Sequence of chain 6.H:
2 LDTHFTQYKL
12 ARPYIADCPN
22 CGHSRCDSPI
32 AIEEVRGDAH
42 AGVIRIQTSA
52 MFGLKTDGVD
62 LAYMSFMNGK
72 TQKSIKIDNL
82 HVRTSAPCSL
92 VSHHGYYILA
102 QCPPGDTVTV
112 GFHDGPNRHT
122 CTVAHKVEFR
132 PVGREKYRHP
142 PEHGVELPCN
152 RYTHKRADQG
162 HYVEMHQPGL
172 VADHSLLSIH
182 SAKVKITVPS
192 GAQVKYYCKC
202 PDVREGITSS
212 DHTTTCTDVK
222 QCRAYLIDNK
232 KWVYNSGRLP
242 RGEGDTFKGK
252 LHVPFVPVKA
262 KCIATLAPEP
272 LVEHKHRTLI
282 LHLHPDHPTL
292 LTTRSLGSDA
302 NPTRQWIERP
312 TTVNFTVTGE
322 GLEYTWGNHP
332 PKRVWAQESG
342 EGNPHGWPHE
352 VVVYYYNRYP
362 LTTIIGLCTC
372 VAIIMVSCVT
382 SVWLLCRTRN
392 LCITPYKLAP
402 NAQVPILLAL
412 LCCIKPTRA

Binding-site contacts:
Ligand atom OBA contacts residue HIS114 of chain 6.D at 3.0 Å (h-bond).
Ligand atom C1 contacts residue HIS114 of chain 6.H at 3.5 Å.
Ligand atom O4 contacts residue ASN80 of chain 6.D at 3.1 Å (h-bond).
Ligand atom OBE contacts residue HIS82 of chain 6.F at 2.9 Å (h-bond).
Ligand atom C4 contacts residue ASN80 of chain 6.D at 4.0 Å.
Ligand atom SAG contacts residue ASN80 of chain 6.D at 4.3 Å.
Ligand atom OAH contacts residue HIS82 of chain 6.D at 3.1 Å (h-bond).
Ligand atom OBF contacts residue HIS82 of chain 6.F at 3.9 Å.
Ligand atom OAB contacts residue ARG119 of chain 6.H at 3.5 Å.
Ligand atom OAB contacts residue HIS114 of chain 6.H at 3.3 Å.
Ligand atom O3 contacts residue HIS114 of chain 6.D at 3.3 Å (h-bond).
Ligand atom C6 contacts residue ASN80 of chain 6.D at 3.8 Å.
Ligand atom OBI contacts residue HIS82 of chain 6.F at 2.9 Å.
Ligand atom O2 contacts residue HIS82 of chain 6.F at 4.0 Å.
Ligand atom C5 contacts residue HIS82 of chain 6.H at 4.0 Å.
Ligand atom SBB contacts residue HIS114 of chain 6.D at 4.2 Å.
Ligand atom OAF contacts residue HIS114 of chain 6.H at 4.1 Å.
Ligand atom SBG contacts residue HIS82 of chain 6.F at 4.0 Å.
Ligand atom OBA contacts residue HIS82 of chain 6.D at 4.3 Å.
Ligand atom OBH contacts residue HIS114 of chain 6.F at 3.1 Å (h-bond).
Ligand atom O1 contacts residue HIS114 of chain 6.H at 2.8 Å (h-bond).
Ligand atom SBB contacts residue HIS82 of chain 6.F at 3.5 Å (h-bond).
Ligand atom OAH contacts residue ASN80 of chain 6.D at 3.2 Å (h-bond).
Ligand atom OBF contacts residue HIS114 of chain 6.F at 3.9 Å.
Ligand atom O3 contacts residue HIS82 of chain 6.D at 3.9 Å.
Ligand atom OAF contacts residue HIS82 of chain 6.D at 3.2 Å (h-bond).
Ligand atom OBI contacts residue HIS114 of chain 6.F at 3.0 Å (h-bond).
Ligand atom SAG contacts residue HIS82 of chain 6.D at 3.7 Å.
Ligand atom O5 contacts residue HIS82 of chain 6.H at 3.2 Å (h-bond).
Ligand atom N2 contacts residue HIS114 of chain 6.H at 4.1 Å.
Ligand atom SBG contacts residue HIS114 of chain 6.F at 3.5 Å (h-bond).
Ligand atom O1 contacts residue HIS82 of chain 6.H at 3.6 Å.
Ligand atom O6B contacts residue ASN80 of chain 6.D at 3.0 Å (h-bond).
Ligand atom SAG contacts residue HIS114 of chain 6.H at 4.1 Å.
Ligand atom O4 contacts residue HIS114 of chain 6.D at 3.6 Å.
Ligand atom OBC contacts residue HIS82 of chain 6.F at 3.2 Å (h-bond).
Ligand atom C1 contacts residue HIS82 of chain 6.H at 3.7 Å.
Ligand atom OBC contacts residue HIS114 of chain 6.D at 4.1 Å.
Ligand atom C3 contacts residue HIS82 of chain 6.D at 4.3 Å.
Ligand atom C2 contacts residue HIS82 of chain 6.D at 4.2 Å.

A protein and the small-molecule ligand that binds it are described below.
Small molecule (SMILES): O=C(O)[C@@H]1O[C@H](O[C@H]2[C@@H](OS(=O)(=O)O)O[C@@H](O)[C@H](NS(=O)(=O)O)[C@H]2O)[C@@H](OS(=O)(=O)O)[C@H](O)[C@@H]1O

Sequence of chain 6.D:
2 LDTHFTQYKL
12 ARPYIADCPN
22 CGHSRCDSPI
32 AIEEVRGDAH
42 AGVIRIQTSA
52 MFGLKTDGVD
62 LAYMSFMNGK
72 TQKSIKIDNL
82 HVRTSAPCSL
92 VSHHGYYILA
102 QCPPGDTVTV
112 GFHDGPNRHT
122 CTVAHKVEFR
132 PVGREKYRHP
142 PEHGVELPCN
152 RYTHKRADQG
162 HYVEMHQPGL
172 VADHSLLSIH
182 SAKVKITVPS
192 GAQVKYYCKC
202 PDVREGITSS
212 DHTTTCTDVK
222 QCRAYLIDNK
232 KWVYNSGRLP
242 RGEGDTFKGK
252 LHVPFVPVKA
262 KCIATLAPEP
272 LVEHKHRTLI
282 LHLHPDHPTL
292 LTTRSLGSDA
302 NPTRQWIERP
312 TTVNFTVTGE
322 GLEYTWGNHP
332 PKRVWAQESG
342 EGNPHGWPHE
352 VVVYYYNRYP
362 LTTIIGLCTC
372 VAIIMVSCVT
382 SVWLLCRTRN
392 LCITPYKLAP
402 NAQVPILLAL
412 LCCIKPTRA

Sequence of chain 6.F:
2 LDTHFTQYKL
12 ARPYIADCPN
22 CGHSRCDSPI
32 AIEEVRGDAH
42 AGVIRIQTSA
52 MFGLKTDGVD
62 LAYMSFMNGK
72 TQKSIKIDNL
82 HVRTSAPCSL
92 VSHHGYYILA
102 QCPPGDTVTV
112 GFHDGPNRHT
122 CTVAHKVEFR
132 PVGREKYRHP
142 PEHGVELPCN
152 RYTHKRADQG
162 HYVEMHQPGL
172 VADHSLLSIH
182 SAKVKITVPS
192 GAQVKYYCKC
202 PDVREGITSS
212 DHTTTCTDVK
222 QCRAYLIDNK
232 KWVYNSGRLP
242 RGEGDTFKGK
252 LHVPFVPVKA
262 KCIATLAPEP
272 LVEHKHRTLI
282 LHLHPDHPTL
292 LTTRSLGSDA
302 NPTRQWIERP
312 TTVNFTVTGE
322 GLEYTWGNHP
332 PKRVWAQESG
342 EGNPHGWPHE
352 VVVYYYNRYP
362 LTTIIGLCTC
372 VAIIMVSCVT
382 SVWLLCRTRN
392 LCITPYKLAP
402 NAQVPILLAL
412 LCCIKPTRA